This small molecule binds to this protein.
Small molecule (SMILES): CC(=O)N[C@H]1[C@H](O[C@H]2[C@H](O)[C@@H](NC(C)=O)CO[C@@H]2CO)O[C@H](CO)[C@@H](O)[C@@H]1O

Binding-site contacts:
Ligand atom C5 contacts residue ASN1131 of chain 1.B at 3.7 Å.
Ligand atom C7 contacts residue ASN1131 of chain 1.B at 3.7 Å.
Ligand atom C1 contacts residue ASN1131 of chain 1.B at 1.4 Å.
Ligand atom O5 contacts residue ASN1131 of chain 1.B at 2.4 Å (h-bond).
Ligand atom O7 contacts residue ASN1131 of chain 1.B at 4.1 Å.
Ligand atom C4 contacts residue ASN1131 of chain 1.B at 4.2 Å.
Ligand atom N2 contacts residue ASN1131 of chain 1.B at 2.9 Å (h-bond).
Ligand atom C3 contacts residue ASN1131 of chain 1.B at 3.8 Å.
Ligand atom C2 contacts residue ASN1131 of chain 1.B at 2.5 Å.

Sequence of chain 1.B:
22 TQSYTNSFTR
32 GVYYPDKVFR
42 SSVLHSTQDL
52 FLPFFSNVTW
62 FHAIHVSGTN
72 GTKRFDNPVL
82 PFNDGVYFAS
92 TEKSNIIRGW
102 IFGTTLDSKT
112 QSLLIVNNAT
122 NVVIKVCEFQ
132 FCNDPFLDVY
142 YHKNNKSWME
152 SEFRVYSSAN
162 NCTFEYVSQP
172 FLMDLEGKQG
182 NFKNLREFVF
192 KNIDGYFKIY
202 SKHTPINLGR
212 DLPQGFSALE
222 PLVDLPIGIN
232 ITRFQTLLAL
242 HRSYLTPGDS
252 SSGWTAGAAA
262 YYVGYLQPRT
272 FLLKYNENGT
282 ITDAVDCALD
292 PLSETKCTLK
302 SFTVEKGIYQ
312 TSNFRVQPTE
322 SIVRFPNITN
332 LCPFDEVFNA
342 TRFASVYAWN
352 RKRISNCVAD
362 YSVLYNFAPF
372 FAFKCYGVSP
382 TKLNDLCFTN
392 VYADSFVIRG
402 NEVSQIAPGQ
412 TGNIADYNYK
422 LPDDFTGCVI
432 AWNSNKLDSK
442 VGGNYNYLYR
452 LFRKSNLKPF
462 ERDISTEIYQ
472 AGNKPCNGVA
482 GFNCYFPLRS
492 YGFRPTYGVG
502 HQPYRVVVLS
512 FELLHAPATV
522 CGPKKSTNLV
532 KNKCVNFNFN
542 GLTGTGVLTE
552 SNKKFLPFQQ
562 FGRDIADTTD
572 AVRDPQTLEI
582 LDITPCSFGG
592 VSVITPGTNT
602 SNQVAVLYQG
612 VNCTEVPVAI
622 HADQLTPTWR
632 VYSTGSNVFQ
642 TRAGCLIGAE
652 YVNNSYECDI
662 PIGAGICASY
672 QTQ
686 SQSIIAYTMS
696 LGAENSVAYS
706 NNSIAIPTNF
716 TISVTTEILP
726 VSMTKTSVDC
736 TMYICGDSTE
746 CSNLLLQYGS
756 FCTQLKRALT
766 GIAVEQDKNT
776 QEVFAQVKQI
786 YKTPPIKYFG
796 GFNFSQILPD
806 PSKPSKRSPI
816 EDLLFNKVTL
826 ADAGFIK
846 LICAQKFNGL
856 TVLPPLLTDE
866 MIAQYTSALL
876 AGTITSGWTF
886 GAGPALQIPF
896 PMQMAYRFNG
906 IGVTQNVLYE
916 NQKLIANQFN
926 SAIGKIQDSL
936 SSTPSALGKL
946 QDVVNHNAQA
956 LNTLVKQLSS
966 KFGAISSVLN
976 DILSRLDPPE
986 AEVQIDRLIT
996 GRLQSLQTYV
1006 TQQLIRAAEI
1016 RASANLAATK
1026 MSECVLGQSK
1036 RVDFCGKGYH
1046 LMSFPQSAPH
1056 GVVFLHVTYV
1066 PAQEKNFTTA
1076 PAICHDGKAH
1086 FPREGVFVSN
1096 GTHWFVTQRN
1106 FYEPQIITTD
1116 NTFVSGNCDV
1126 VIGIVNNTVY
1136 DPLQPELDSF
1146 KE